Sequence of chain 1.G:
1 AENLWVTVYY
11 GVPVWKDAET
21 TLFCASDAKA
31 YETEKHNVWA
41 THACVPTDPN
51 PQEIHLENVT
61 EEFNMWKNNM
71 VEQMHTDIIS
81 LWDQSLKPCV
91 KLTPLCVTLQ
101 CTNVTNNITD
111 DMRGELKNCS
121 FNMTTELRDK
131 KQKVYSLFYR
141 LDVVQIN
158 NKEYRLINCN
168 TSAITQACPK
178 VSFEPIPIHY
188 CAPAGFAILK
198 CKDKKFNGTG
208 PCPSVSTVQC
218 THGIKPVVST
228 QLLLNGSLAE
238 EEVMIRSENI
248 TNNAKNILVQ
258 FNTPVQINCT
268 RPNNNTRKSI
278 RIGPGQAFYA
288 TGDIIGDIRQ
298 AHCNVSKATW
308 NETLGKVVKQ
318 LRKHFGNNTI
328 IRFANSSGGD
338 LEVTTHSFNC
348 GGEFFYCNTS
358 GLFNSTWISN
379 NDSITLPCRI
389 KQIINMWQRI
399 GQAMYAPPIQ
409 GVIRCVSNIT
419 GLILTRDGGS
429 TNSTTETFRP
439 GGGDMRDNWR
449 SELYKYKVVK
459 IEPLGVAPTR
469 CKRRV

Binding-site contacts:
Ligand atom C8 contacts residue ARG92 of chain 1.K at 4.0 Å.
Ligand atom C8 contacts residue ASP290 of chain 1.G at 3.9 Å.
Ligand atom O7 contacts residue TYR135 of chain 1.G at 4.4 Å.
Ligand atom C4 contacts residue ASN118 of chain 1.G at 4.2 Å.
Ligand atom C5 contacts residue ASN118 of chain 1.G at 3.7 Å.
Ligand atom C1 contacts residue TYR135 of chain 1.G at 4.2 Å (hydrophobic).
Ligand atom C2 contacts residue ASN118 of chain 1.G at 2.4 Å.
Ligand atom N2 contacts residue ASN118 of chain 1.G at 2.9 Å (h-bond).
Ligand atom O7 contacts residue THR105 of chain 1.G at 4.2 Å.
Ligand atom C1 contacts residue ASN118 of chain 1.G at 1.4 Å.
Ligand atom O7 contacts residue ASN118 of chain 1.G at 4.3 Å.
Ligand atom O5 contacts residue ASN118 of chain 1.G at 2.4 Å (h-bond).
Ligand atom C3 contacts residue ASN118 of chain 1.G at 3.8 Å.
Ligand atom C7 contacts residue ASN118 of chain 1.G at 3.8 Å.

Sequence of chain 1.K:
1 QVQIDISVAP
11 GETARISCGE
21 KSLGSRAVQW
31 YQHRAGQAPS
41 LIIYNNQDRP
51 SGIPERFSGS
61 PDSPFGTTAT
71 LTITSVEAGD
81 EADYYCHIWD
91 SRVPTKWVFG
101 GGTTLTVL

A small-molecule ligand and the protein it binds are described below.
Small molecule (SMILES): CC(=O)N[C@H]1[C@H](O[C@H]2[C@H](O)[C@@H](NC(C)=O)CO[C@@H]2CO)O[C@H](CO)[C@@H](O)[C@@H]1O